Binding-site contacts:
Ligand atom CZ contacts residue LYS514 of chain 1.A at 3.5 Å.
Ligand atom CB contacts residue VAL613 of chain 1.A at 3.5 Å (hydrophobic).
Ligand atom CD contacts residue LEU614 of chain 1.A at 3.6 Å (hydrophobic).
Ligand atom CD2 contacts residue LEU614 of chain 1.A at 3.4 Å (hydrophobic).
Ligand atom ND1 contacts residue THR610 of chain 1.A at 2.9 Å (h-bond).
Ligand atom CG contacts residue LEU78 of chain 1.A at 3.7 Å (hydrophobic).
Ligand atom O contacts residue LYS84 of chain 1.A at 3.6 Å (salt-bridge).
Ligand atom O contacts residue ASN478 of chain 1.A at 3.3 Å.
Ligand atom CD contacts residue VAL613 of chain 1.A at 3.7 Å (hydrophobic).
Ligand atom CZ3 contacts residue ASN478 of chain 1.A at 3.7 Å.
Ligand atom NE contacts residue GLU619 of chain 1.A at 3.6 Å.
Ligand atom CE2 contacts residue LYS514 of chain 1.A at 3.3 Å.
Ligand atom CZ contacts residue GLU82 of chain 1.A at 3.5 Å.
Ligand atom NH2 contacts residue GLU619 of chain 1.A at 2.8 Å (salt-bridge).
Ligand atom CZ2 contacts residue ILE89 of chain 1.A at 3.6 Å (hydrophobic).
Ligand atom CB contacts residue LEU78 of chain 1.A at 3.5 Å (hydrophobic).
Ligand atom CE3 contacts residue ASN478 of chain 1.A at 3.3 Å.
Ligand atom CB contacts residue LEU614 of chain 1.A at 3.7 Å (hydrophobic).
Ligand atom CE1 contacts residue LYS514 of chain 1.A at 3.6 Å.
Ligand atom O contacts residue HIS609 of chain 1.A at 3.1 Å (h-bond).
Ligand atom NH1 contacts residue GLN607 of chain 1.A at 3.7 Å.
Ligand atom OH contacts residue LYS514 of chain 1.A at 2.9 Å (salt-bridge).
Ligand atom C contacts residue ASN478 of chain 1.A at 3.5 Å.
Ligand atom O contacts residue VAL613 of chain 1.A at 3.6 Å.
Ligand atom CG contacts residue HIS511 of chain 1.A at 3.6 Å.
Ligand atom CD contacts residue HIS609 of chain 1.A at 3.6 Å.
Ligand atom NE contacts residue VAL587 of chain 1.A at 3.6 Å.
Ligand atom CG contacts residue PRO612 of chain 1.A at 3.5 Å (hydrophobic).
Ligand atom CB contacts residue PRO612 of chain 1.A at 3.4 Å (hydrophobic).
Ligand atom CZ contacts residue GLU619 of chain 1.A at 3.7 Å.
Ligand atom O contacts residue LEU614 of chain 1.A at 3.2 Å (h-bond).
Ligand atom CZ contacts residue LYS84 of chain 1.A at 3.7 Å.
Ligand atom O contacts residue ASN478 of chain 1.A at 2.3 Å (h-bond).
Ligand atom NH1 contacts residue HIS609 of chain 1.A at 3.2 Å (h-bond).
Ligand atom O contacts residue HIS609 of chain 1.A at 3.3 Å (h-bond).
Ligand atom CG contacts residue LEU614 of chain 1.A at 3.7 Å (hydrophobic).
Ligand atom CE1 contacts residue THR610 of chain 1.A at 3.3 Å.
Ligand atom CD1 contacts residue HIS511 of chain 1.A at 3.7 Å.
Ligand atom ND1 contacts residue PRO612 of chain 1.A at 3.0 Å (h-bond).
Ligand atom O contacts residue THR610 of chain 1.A at 3.6 Å.

The protein below binds the small molecule below.
Small molecule (SMILES): CC(C)C[C@@H]1NC(=O)CN(C)C(=O)[C@H](C(C)C)NC(=O)[C@H](CC(=O)O)NC(=O)[C@@H]2CCCN2C(=O)[C@H](Cc2ccccc2)NC(=O)CSC[C@@H](C(=O)/N=C/C(N)=O)NC(=O)[C@H](CC(=O)O)NC(=O)[C@H](CC2=c3ccccc3=NC2)NC(=O)CNC(=O)[C@H](CC2=CN=C3C=CC=CC23)NC(=O)[C@H](Cc2ccc(O)cc2)NC(=O)[C@H](CCCN=C(N)N)NC(=O)[C@H](CC2=NC=NC2)NC1=O

Sequence of chain 1.A:
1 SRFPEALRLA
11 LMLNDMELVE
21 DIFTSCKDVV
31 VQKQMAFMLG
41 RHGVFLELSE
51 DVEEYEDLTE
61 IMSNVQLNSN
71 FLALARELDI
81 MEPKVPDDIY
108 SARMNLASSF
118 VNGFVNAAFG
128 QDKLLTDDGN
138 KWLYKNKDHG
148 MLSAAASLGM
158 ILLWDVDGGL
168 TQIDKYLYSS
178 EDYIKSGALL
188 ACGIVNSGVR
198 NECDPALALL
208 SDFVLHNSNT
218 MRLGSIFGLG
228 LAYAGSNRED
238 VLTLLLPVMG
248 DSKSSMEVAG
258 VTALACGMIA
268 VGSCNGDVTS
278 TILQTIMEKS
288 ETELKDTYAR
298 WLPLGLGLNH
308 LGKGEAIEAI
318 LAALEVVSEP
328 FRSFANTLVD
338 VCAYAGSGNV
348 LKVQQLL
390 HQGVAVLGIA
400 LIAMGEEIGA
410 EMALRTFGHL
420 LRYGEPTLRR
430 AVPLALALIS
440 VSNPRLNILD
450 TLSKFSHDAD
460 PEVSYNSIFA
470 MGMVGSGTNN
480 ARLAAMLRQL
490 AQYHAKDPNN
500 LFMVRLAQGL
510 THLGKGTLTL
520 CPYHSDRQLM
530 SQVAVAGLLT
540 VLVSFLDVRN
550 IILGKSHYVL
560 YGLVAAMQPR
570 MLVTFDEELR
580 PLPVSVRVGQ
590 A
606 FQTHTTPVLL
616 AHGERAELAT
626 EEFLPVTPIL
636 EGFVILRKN